A protein and the small-molecule ligand that binds it are described below.
Small molecule (SMILES): CC(=O)N[C@@H]1[C@@H](O)[C@H](O)[C@@H](CO)O[C@H]1O

Binding-site contacts:
Ligand atom C8 contacts residue ASN75 of chain 1.A at 3.4 Å.
Ligand atom O7 contacts residue ASN75 of chain 1.A at 3.5 Å (h-bond).
Ligand atom O5 contacts residue ASN75 of chain 1.A at 2.4 Å (h-bond).
Ligand atom C8 contacts residue HIS74 of chain 1.A at 4.4 Å.
Ligand atom O7 contacts residue HIS74 of chain 1.A at 4.2 Å.
Ligand atom C5 contacts residue ASN75 of chain 1.A at 3.8 Å.
Ligand atom C4 contacts residue ASN75 of chain 1.A at 4.2 Å.
Ligand atom C7 contacts residue ASN75 of chain 1.A at 3.5 Å.
Ligand atom C1 contacts residue THR77 of chain 1.A at 4.0 Å.
Ligand atom C3 contacts residue ASN75 of chain 1.A at 3.8 Å.
Ligand atom C1 contacts residue ASN75 of chain 1.A at 1.4 Å.
Ligand atom C2 contacts residue ASN75 of chain 1.A at 2.4 Å.
Ligand atom N2 contacts residue THR77 of chain 1.A at 4.5 Å.
Ligand atom N2 contacts residue ASN75 of chain 1.A at 3.1 Å (h-bond).

Sequence of chain 1.A:
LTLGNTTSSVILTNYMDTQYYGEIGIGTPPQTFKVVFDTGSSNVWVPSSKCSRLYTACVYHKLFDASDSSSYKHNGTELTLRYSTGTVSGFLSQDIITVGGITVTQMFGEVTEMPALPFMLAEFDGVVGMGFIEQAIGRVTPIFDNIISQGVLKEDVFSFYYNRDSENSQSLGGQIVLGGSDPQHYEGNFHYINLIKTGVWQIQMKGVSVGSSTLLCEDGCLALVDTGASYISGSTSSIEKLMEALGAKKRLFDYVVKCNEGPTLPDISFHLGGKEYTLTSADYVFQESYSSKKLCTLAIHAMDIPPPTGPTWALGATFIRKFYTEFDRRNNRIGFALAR